Binding-site contacts:
Ligand atom C03 contacts residue PHE182 of chain 1.A at 3.6 Å (hydrophobic).
Ligand atom C4 contacts residue LYS61 of chain 1.A at 3.7 Å.
Ligand atom C19 contacts residue LEU33 of chain 1.A at 3.5 Å (hydrophobic).
Ligand atom N21 contacts residue ALA59 of chain 1.A at 3.4 Å.
Ligand atom N28 contacts residue MET110 of chain 1.A at 3.6 Å.
Ligand atom F13 contacts residue VAL41 of chain 1.A at 3.6 Å.
Ligand atom C35 contacts residue GLY180 of chain 1.A at 3.0 Å.
Ligand atom O01 contacts residue MET82 of chain 1.A at 3.7 Å.
Ligand atom C8 contacts residue ASP181 of chain 1.A at 3.6 Å.
Ligand atom C10 contacts residue VAL91 of chain 1.A at 3.6 Å (hydrophobic).
Ligand atom C9 contacts residue MET107 of chain 1.A at 3.7 Å (hydrophobic).
Ligand atom C10 contacts residue GLY180 of chain 1.A at 3.5 Å.
Ligand atom C35 contacts residue VAL90 of chain 1.A at 3.7 Å (hydrophobic).
Ligand atom O01 contacts residue ASP181 of chain 1.A at 3.7 Å.
Ligand atom C02 contacts residue LEU33 of chain 1.A at 3.4 Å (hydrophobic).
Ligand atom C12 contacts residue ASP181 of chain 1.A at 3.6 Å.
Ligand atom C32 contacts residue MET82 of chain 1.A at 3.6 Å (hydrophobic).
Ligand atom C9 contacts residue LYS61 of chain 1.A at 3.5 Å.
Ligand atom C6 contacts residue PHE38 of chain 1.A at 3.7 Å (hydrophobic).
Ligand atom N21 contacts residue MET110 of chain 1.A at 3.0 Å (h-bond).
Ligand atom C02 contacts residue GLN35 of chain 1.A at 3.6 Å.
Ligand atom O01 contacts residue GLY180 of chain 1.A at 3.2 Å.
Ligand atom C20 contacts residue MET110 of chain 1.A at 3.5 Å (hydrophobic).
Ligand atom F13 contacts residue LYS61 of chain 1.A at 2.8 Å.
Ligand atom C10 contacts residue ASP181 of chain 1.A at 3.7 Å.
Ligand atom C02 contacts residue GLY34 of chain 1.A at 3.5 Å.
Ligand atom C31 contacts residue ASP181 of chain 1.A at 3.6 Å.
Ligand atom N28 contacts residue ALA59 of chain 1.A at 3.7 Å.
Ligand atom C11 contacts residue LYS61 of chain 1.A at 3.5 Å.
Ligand atom C11 contacts residue MET107 of chain 1.A at 3.6 Å (hydrophobic).
Ligand atom C03 contacts residue GLY180 of chain 1.A at 3.0 Å.
Ligand atom C35 contacts residue ILE179 of chain 1.A at 3.0 Å (hydrophobic).
Ligand atom C20 contacts residue LEU109 of chain 1.A at 3.6 Å (hydrophobic).
Ligand atom N28 contacts residue GLU108 of chain 1.A at 2.9 Å (salt-bridge).
Ligand atom C22 contacts residue ALA59 of chain 1.A at 3.5 Å (hydrophobic).
Ligand atom C5 contacts residue PHE75 of chain 1.A at 3.6 Å (hydrophobic).
Ligand atom C31 contacts residue GLY180 of chain 1.A at 3.6 Å.
Ligand atom C7 contacts residue GLU78 of chain 1.A at 3.7 Å.
Ligand atom N2 contacts residue LYS61 of chain 1.A at 2.9 Å (salt-bridge).
Ligand atom C20 contacts residue LEU33 of chain 1.A at 3.7 Å (hydrophobic).

Sequence of chain 1.A:
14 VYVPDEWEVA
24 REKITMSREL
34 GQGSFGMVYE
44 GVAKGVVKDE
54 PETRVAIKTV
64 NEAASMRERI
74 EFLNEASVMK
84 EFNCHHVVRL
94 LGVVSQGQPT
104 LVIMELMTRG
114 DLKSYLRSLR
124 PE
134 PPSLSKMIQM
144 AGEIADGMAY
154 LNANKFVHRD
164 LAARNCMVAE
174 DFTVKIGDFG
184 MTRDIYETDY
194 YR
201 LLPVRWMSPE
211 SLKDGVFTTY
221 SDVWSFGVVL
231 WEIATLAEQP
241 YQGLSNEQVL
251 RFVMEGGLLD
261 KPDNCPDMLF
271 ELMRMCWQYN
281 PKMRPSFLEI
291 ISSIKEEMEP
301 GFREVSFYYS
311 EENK

The small molecule below binds the protein below.
Small molecule (SMILES): CCOc1cc(-c2ccccc2)nc2c(F)c(-c3nc(C4CC(C)(O)C4)n4ccnc(N)c34)ccc12